Binding-site contacts:
Ligand atom O7 contacts residue ASN603 of chain 1.C at 3.0 Å (h-bond).
Ligand atom C5 contacts residue ASN603 of chain 1.C at 3.7 Å.
Ligand atom O5 contacts residue ASN603 of chain 1.C at 2.4 Å (h-bond).
Ligand atom N2 contacts residue ASN603 of chain 1.C at 2.8 Å (h-bond).
Ligand atom C2 contacts residue ASN603 of chain 1.C at 2.5 Å.
Ligand atom C1 contacts residue ASN603 of chain 1.C at 1.4 Å.
Ligand atom C7 contacts residue ASN603 of chain 1.C at 3.1 Å.
Ligand atom O6 contacts residue GLU309 of chain 1.C at 4.4 Å.
Ligand atom C3 contacts residue ASN603 of chain 1.C at 3.8 Å.
Ligand atom C4 contacts residue ASN603 of chain 1.C at 4.2 Å.
Ligand atom C8 contacts residue ASN603 of chain 1.C at 4.3 Å.
Ligand atom O6 contacts residue PRO942 of chain 1.C at 4.3 Å.

Sequence of chain 1.C:
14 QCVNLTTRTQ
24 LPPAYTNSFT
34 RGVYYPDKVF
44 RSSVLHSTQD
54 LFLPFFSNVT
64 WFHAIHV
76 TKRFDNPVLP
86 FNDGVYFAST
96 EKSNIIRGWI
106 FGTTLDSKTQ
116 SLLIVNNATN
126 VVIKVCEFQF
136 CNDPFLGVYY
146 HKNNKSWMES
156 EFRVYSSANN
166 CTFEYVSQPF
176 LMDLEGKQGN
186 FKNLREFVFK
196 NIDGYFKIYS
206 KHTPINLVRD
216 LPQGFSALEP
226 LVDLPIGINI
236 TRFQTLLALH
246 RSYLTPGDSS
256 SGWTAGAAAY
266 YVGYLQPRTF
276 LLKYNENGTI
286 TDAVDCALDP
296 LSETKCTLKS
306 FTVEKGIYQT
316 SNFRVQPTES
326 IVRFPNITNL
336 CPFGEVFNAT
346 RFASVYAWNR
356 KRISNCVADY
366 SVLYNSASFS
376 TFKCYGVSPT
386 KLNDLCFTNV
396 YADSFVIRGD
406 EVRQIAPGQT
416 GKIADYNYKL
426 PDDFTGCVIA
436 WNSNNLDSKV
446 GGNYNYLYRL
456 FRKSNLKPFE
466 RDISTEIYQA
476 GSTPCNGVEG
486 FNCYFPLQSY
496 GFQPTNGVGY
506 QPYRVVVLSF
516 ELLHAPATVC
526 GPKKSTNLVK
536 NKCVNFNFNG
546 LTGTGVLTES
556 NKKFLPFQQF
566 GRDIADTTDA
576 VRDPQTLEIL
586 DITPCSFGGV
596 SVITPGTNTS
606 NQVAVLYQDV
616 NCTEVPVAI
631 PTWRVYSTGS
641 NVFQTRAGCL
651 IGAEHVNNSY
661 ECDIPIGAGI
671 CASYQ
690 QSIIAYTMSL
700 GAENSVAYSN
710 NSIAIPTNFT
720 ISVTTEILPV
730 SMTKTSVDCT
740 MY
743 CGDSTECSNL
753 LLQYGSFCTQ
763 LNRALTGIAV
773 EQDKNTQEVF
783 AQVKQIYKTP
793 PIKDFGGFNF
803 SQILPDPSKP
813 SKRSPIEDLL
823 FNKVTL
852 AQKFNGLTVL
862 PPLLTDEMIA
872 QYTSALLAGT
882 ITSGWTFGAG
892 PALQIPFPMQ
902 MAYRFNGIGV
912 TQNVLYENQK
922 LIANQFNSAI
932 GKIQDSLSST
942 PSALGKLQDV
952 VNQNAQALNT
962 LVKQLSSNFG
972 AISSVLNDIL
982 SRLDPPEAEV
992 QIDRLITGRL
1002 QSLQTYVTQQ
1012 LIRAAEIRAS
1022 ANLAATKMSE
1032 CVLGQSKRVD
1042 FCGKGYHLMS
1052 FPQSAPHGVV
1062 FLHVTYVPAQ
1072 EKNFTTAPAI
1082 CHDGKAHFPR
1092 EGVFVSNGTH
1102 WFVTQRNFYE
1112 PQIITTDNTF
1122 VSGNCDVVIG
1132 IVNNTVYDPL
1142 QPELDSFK

A small-molecule ligand and the protein it binds are described below.
Small molecule (SMILES): CC(=O)N[C@@H]1[C@@H](O)[C@H](O)[C@@H](CO)O[C@H]1O